Sequence of chain 1.C:
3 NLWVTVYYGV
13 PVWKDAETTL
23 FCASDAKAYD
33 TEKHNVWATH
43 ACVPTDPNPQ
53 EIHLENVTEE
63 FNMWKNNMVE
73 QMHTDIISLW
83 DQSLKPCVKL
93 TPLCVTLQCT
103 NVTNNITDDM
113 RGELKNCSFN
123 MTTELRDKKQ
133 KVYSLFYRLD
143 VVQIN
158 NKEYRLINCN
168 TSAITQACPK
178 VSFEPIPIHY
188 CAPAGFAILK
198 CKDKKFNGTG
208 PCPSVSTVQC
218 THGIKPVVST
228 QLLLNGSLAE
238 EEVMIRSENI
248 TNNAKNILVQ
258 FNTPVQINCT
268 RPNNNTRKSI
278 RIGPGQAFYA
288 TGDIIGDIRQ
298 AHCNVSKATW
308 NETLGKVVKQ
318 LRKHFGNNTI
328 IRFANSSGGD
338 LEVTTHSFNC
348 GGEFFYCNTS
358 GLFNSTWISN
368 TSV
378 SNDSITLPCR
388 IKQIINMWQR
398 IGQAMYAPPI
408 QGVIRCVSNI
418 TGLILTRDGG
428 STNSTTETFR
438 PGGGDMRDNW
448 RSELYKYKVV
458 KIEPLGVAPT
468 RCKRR

A protein and the small-molecule ligand that binds it are described below.
Small molecule (SMILES): CC(=O)N[C@@H]1[C@@H](O)[C@H](O)[C@@H](CO)O[C@H]1O

Binding-site contacts:
Ligand atom C3 contacts residue ASN271 of chain 1.C at 3.8 Å.
Ligand atom N2 contacts residue ASN271 of chain 1.C at 3.0 Å (h-bond).
Ligand atom C2 contacts residue ASN271 of chain 1.C at 2.5 Å.
Ligand atom C7 contacts residue ASN271 of chain 1.C at 4.1 Å.
Ligand atom C6 contacts residue ILE292 of chain 1.C at 4.4 Å (hydrophobic).
Ligand atom C5 contacts residue ASN271 of chain 1.C at 3.6 Å.
Ligand atom O6 contacts residue ILE292 of chain 1.C at 3.8 Å.
Ligand atom C4 contacts residue ASN271 of chain 1.C at 4.2 Å.
Ligand atom O5 contacts residue ASN271 of chain 1.C at 2.3 Å (h-bond).
Ligand atom C1 contacts residue ASN271 of chain 1.C at 1.4 Å.